Binding-site contacts:
Ligand atom O18 contacts residue GNP1 of chain 1.H at 4.0 Å.
Ligand atom C19 contacts residue CYS32 of chain 1.A at 1.8 Å (hydrophobic).
Ligand atom C17 contacts residue GNP1 of chain 1.H at 3.7 Å.
Ligand atom C12 contacts residue CYS32 of chain 1.A at 4.4 Å (hydrophobic).
Ligand atom C16 contacts residue CYS32 of chain 1.A at 4.4 Å (hydrophobic).
Ligand atom C19 contacts residue GNP1 of chain 1.H at 3.1 Å.
Ligand atom N15 contacts residue CYS32 of chain 1.A at 3.8 Å.
Ligand atom C16 contacts residue ASP30 of chain 1.A at 4.5 Å.
Ligand atom C19 contacts residue ASP30 of chain 1.A at 4.1 Å.
Ligand atom O18 contacts residue CYS32 of chain 1.A at 2.8 Å (h-bond).
Ligand atom C19 contacts residue GLU31 of chain 1.A at 3.6 Å.
Ligand atom C17 contacts residue CYS32 of chain 1.A at 2.6 Å (hydrophobic).

Sequence of chain 1.A:
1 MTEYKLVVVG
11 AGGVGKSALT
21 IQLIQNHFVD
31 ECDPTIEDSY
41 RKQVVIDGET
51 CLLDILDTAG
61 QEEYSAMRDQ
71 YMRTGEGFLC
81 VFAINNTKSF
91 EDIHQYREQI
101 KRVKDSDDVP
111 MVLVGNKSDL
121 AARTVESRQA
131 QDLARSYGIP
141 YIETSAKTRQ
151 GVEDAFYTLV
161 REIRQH

This small molecule binds to this protein.
Small molecule (SMILES): CC(=O)N(C)CCN(C)c1ccc([N+](=O)[O-])c2nonc12